The protein below binds the small molecule below.
Small molecule (SMILES): O=[N+]([O-])c1ccc(O)c(O)c1

Binding-site contacts:
Ligand atom O8 contacts residue TYR257 of chain 1.A at 2.5 Å (h-bond).
Ligand atom O7 contacts residue FE21 of chain 1.E at 2.1 Å.
Ligand atom C2 contacts residue TYR257 of chain 1.A at 2.9 Å (hydrophobic).
Ligand atom N9 contacts residue ARG293 of chain 1.A at 3.3 Å (salt-bridge).
Ligand atom O8 contacts residue HIS214 of chain 1.A at 2.9 Å.
Ligand atom O8 contacts residue FE21 of chain 1.E at 2.1 Å.
Ligand atom C1 contacts residue GLU267 of chain 1.A at 3.8 Å.
Ligand atom C5 contacts residue HIS248 of chain 1.A at 3.5 Å.
Ligand atom O7 contacts residue GLU267 of chain 1.A at 3.2 Å (salt-bridge).
Ligand atom C6 contacts residue TRP192 of chain 1.A at 3.4 Å (hydrophobic).
Ligand atom O11 contacts residue ARG243 of chain 1.A at 3.4 Å (salt-bridge).
Ligand atom O10 contacts residue VAL250 of chain 1.A at 3.5 Å.
Ligand atom C1 contacts residue HIS248 of chain 1.A at 3.6 Å.
Ligand atom C4 contacts residue TRP192 of chain 1.A at 3.5 Å (hydrophobic).
Ligand atom C6 contacts residue SER251 of chain 1.A at 3.6 Å.
Ligand atom O10 contacts residue ARG293 of chain 1.A at 3.3 Å.
Ligand atom N9 contacts residue HIS248 of chain 1.A at 3.3 Å (h-bond).
Ligand atom O7 contacts residue HIS155 of chain 1.A at 3.0 Å (h-bond).
Ligand atom O10 contacts residue ARG292 of chain 1.A at 3.3 Å (salt-bridge).
Ligand atom O10 contacts residue HIS248 of chain 1.A at 3.3 Å (h-bond).
Ligand atom O11 contacts residue HIS248 of chain 1.A at 3.4 Å (h-bond).
Ligand atom C3 contacts residue ARG293 of chain 1.A at 3.9 Å.
Ligand atom O7 contacts residue TRP192 of chain 1.A at 3.9 Å.
Ligand atom C4 contacts residue HIS248 of chain 1.A at 3.3 Å.
Ligand atom O7 contacts residue TYR269 of chain 1.A at 3.4 Å.
Ligand atom C6 contacts residue HIS248 of chain 1.A at 3.5 Å.
Ligand atom C3 contacts residue HIS248 of chain 1.A at 3.4 Å.
Ligand atom C1 contacts residue TRP192 of chain 1.A at 3.5 Å (hydrophobic).
Ligand atom C5 contacts residue VAL250 of chain 1.A at 3.3 Å (hydrophobic).
Ligand atom O8 contacts residue GLU267 of chain 1.A at 3.1 Å (salt-bridge).
Ligand atom C3 contacts residue TYR257 of chain 1.A at 3.0 Å (hydrophobic).
Ligand atom C4 contacts residue ARG293 of chain 1.A at 3.9 Å.
Ligand atom C6 contacts residue VAL250 of chain 1.A at 3.8 Å (hydrophobic).
Ligand atom C3 contacts residue TRP192 of chain 1.A at 3.8 Å (hydrophobic).
Ligand atom C2 contacts residue FE21 of chain 1.E at 2.8 Å.
Ligand atom C2 contacts residue HIS248 of chain 1.A at 3.6 Å.
Ligand atom C1 contacts residue FE21 of chain 1.E at 2.8 Å.
Ligand atom C5 contacts residue TRP192 of chain 1.A at 3.7 Å (hydrophobic).
Ligand atom O11 contacts residue ARG293 of chain 1.A at 3.1 Å (salt-bridge).
Ligand atom C2 contacts residue GLU267 of chain 1.A at 3.8 Å.

Sequence of chain 1.A:
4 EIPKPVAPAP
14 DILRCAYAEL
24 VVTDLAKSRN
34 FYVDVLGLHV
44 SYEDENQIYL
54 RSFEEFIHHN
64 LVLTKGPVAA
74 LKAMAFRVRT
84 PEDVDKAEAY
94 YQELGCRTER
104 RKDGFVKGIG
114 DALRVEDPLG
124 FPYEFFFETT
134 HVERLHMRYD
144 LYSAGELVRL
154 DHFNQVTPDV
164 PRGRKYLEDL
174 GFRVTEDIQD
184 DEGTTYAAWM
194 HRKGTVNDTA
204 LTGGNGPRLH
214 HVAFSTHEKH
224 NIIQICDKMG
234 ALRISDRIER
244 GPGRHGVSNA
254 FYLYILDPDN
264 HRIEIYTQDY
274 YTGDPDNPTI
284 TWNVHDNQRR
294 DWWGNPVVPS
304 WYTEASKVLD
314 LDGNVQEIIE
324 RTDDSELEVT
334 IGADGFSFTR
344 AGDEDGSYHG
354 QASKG